A small-molecule ligand and the protein it binds are described below.
Small molecule (SMILES): CS(=O)(=O)Cc1cccc(Nc2nccc(Oc3ccc(NC(=O)C4(C(=O)Nc5ccc(F)cc5)CC4)cc3F)n2)c1

Binding-site contacts:
Ligand atom OBC contacts residue PHE196 of chain 1.A at 3.6 Å.
Ligand atom NBB contacts residue TYR132 of chain 1.A at 3.5 Å.
Ligand atom CAA contacts residue MET184 of chain 1.A at 3.5 Å (hydrophobic).
Ligand atom NBA contacts residue ASP195 of chain 1.A at 3.1 Å (salt-bridge).
Ligand atom C6 contacts residue MET133 of chain 1.A at 3.6 Å (hydrophobic).
Ligand atom CAK contacts residue GLY136 of chain 1.A at 3.6 Å.
Ligand atom FAG contacts residue VAL65 of chain 1.A at 3.2 Å.
Ligand atom OAB contacts residue ALA194 of chain 1.A at 3.6 Å.
Ligand atom CAU contacts residue MET104 of chain 1.A at 3.5 Å (hydrophobic).
Ligand atom FAF contacts residue LEU168 of chain 1.A at 3.1 Å.
Ligand atom CAK contacts residue TYR132 of chain 1.A at 3.5 Å (hydrophobic).
Ligand atom CAV contacts residue ASP195 of chain 1.A at 3.0 Å.
Ligand atom CAU contacts residue GLU100 of chain 1.A at 3.5 Å.
Ligand atom C6 contacts residue ALA81 of chain 1.A at 3.5 Å (hydrophobic).
Ligand atom NBB contacts residue MET133 of chain 1.A at 3.0 Å (h-bond).
Ligand atom OAD contacts residue ASP137 of chain 1.A at 2.6 Å (salt-bridge).
Ligand atom OAE contacts residue ASP137 of chain 1.A at 2.7 Å (salt-bridge).
Ligand atom C6 contacts residue PRO131 of chain 1.A at 3.2 Å (hydrophobic).
Ligand atom N1 contacts residue MET133 of chain 1.A at 2.9 Å (h-bond).
Ligand atom N3 contacts residue MET184 of chain 1.A at 3.6 Å.
Ligand atom C5 contacts residue ALA81 of chain 1.A at 3.5 Å (hydrophobic).
Ligand atom OAC contacts residue LYS83 of chain 1.A at 2.8 Å (salt-bridge).
Ligand atom CBD contacts residue MET104 of chain 1.A at 3.6 Å (hydrophobic).
Ligand atom CAA contacts residue PHE196 of chain 1.A at 3.4 Å (hydrophobic).
Ligand atom CAA contacts residue ASP137 of chain 1.A at 3.3 Å.
Ligand atom NAZ contacts residue MET104 of chain 1.A at 3.6 Å.
Ligand atom CBE contacts residue ASP195 of chain 1.A at 3.0 Å.
Ligand atom CBJ contacts residue MET133 of chain 1.A at 3.5 Å (hydrophobic).
Ligand atom SBP contacts residue ASP137 of chain 1.A at 3.0 Å (salt-bridge).
Ligand atom OAE contacts residue GLY136 of chain 1.A at 3.5 Å.
Ligand atom CAP contacts residue ASP195 of chain 1.A at 3.6 Å.
Ligand atom OAB contacts residue ASP195 of chain 1.A at 2.9 Å (salt-bridge).
Ligand atom CAS contacts residue ILE57 of chain 1.A at 3.5 Å (hydrophobic).
Ligand atom CBO contacts residue ASP195 of chain 1.A at 2.9 Å.
Ligand atom CAR contacts residue PHE196 of chain 1.A at 3.5 Å (hydrophobic).
Ligand atom CBD contacts residue ASP195 of chain 1.A at 2.9 Å.
Ligand atom CAK contacts residue MET133 of chain 1.A at 3.3 Å (hydrophobic).
Ligand atom OAD contacts residue ASN140 of chain 1.A at 3.4 Å (h-bond).
Ligand atom CAM contacts residue VAL193 of chain 1.A at 3.4 Å (hydrophobic).
Ligand atom CBN contacts residue PHE196 of chain 1.A at 3.5 Å (hydrophobic).

Sequence of chain 1.A:
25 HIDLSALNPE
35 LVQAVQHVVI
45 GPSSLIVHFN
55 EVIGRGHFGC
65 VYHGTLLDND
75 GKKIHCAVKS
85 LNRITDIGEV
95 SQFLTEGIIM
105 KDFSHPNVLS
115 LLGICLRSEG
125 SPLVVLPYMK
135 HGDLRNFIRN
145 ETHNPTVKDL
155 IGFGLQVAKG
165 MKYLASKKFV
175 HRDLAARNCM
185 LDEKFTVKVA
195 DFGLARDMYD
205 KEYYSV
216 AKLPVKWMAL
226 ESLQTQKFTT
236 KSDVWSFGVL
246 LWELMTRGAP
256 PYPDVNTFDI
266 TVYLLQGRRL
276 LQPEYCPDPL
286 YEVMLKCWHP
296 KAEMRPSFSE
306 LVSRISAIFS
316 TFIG